Binding-site contacts:
Ligand atom C4 contacts residue ASN231 of chain 1.A at 4.3 Å.
Ligand atom C3 contacts residue ASN231 of chain 1.A at 3.9 Å.
Ligand atom O7 contacts residue ASN231 of chain 1.A at 4.3 Å.
Ligand atom C1 contacts residue ASN231 of chain 1.A at 1.5 Å.
Ligand atom C5 contacts residue ASN231 of chain 1.A at 3.6 Å.
Ligand atom O5 contacts residue ASN231 of chain 1.A at 2.3 Å (h-bond).
Ligand atom N2 contacts residue PRO230 of chain 1.A at 4.4 Å.
Ligand atom N2 contacts residue ASN231 of chain 1.A at 3.1 Å.
Ligand atom C8 contacts residue PRO230 of chain 1.A at 3.7 Å (hydrophobic).
Ligand atom C7 contacts residue ASN231 of chain 1.A at 3.8 Å.
Ligand atom C2 contacts residue ASN231 of chain 1.A at 2.7 Å.
Ligand atom C8 contacts residue ASN231 of chain 1.A at 4.1 Å.

This small molecule binds to this protein.
Small molecule (SMILES): CC(=O)N[C@@H]1[C@@H](O)[C@H](O)[C@@H](CO)O[C@H]1O

Sequence of chain 1.A:
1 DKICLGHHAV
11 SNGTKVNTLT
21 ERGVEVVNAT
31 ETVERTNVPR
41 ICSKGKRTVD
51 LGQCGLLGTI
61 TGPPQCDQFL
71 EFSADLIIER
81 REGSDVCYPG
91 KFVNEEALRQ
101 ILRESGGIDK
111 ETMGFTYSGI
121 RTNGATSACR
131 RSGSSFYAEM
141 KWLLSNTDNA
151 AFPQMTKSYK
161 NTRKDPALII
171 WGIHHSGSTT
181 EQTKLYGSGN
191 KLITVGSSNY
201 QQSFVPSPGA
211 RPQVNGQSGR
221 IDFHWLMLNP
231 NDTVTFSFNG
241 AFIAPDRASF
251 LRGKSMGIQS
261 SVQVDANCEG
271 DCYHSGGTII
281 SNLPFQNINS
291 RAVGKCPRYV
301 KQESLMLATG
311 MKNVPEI